Sequence of chain 1.H:
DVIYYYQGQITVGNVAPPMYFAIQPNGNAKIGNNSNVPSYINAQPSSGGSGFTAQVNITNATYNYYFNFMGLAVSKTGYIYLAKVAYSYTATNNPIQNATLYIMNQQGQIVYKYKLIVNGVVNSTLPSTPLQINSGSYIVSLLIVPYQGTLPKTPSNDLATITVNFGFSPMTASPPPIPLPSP

Binding-site contacts:
Ligand atom C1 contacts residue ASN80 of chain 1.G at 1.4 Å.
Ligand atom C2 contacts residue GLN78 of chain 1.G at 3.4 Å.
Ligand atom O7 contacts residue GLN78 of chain 1.G at 3.1 Å (h-bond).
Ligand atom O4 contacts residue GLN78 of chain 1.G at 3.8 Å.
Ligand atom C1 contacts residue GLN78 of chain 1.G at 3.3 Å.
Ligand atom O7 contacts residue ASN80 of chain 1.G at 3.6 Å (h-bond).
Ligand atom C1 contacts residue VAL38 of chain 1.H at 4.2 Å (hydrophobic).
Ligand atom C7 contacts residue GLN78 of chain 1.G at 3.2 Å.
Ligand atom C3 contacts residue SER62 of chain 1.G at 4.0 Å.
Ligand atom O5 contacts residue VAL38 of chain 1.H at 3.6 Å.
Ligand atom C8 contacts residue ASN180 of chain 1.G at 4.0 Å.
Ligand atom C8 contacts residue TYR63 of chain 1.G at 4.1 Å (hydrophobic).
Ligand atom O3 contacts residue ASN80 of chain 1.G at 3.8 Å.
Ligand atom C7 contacts residue ASN80 of chain 1.G at 3.7 Å.
Ligand atom O6 contacts residue VAL38 of chain 1.H at 3.9 Å.
Ligand atom O6 contacts residue PRO178 of chain 1.G at 4.0 Å.
Ligand atom O7 contacts residue VAL79 of chain 1.G at 4.2 Å.
Ligand atom C3 contacts residue ASN80 of chain 1.G at 3.6 Å.
Ligand atom O5 contacts residue ASN80 of chain 1.G at 2.3 Å (h-bond).
Ligand atom C7 contacts residue TYR63 of chain 1.G at 4.1 Å (hydrophobic).
Ligand atom O5 contacts residue GLN78 of chain 1.G at 4.2 Å.
Ligand atom O7 contacts residue ASN65 of chain 1.G at 3.9 Å.
Ligand atom C6 contacts residue SER179 of chain 1.G at 4.1 Å.
Ligand atom C1 contacts residue SER62 of chain 1.G at 4.1 Å.
Ligand atom C5 contacts residue GLN78 of chain 1.G at 4.0 Å.
Ligand atom C4 contacts residue ASN80 of chain 1.G at 4.2 Å.
Ligand atom O7 contacts residue ILE64 of chain 1.G at 3.7 Å.
Ligand atom C8 contacts residue ILE64 of chain 1.G at 3.7 Å (hydrophobic).
Ligand atom C7 contacts residue ILE64 of chain 1.G at 4.2 Å (hydrophobic).
Ligand atom C4 contacts residue GLN78 of chain 1.G at 4.2 Å.
Ligand atom O5 contacts residue ASN37 of chain 1.H at 4.2 Å.
Ligand atom O7 contacts residue TYR63 of chain 1.G at 3.4 Å (h-bond).
Ligand atom C8 contacts residue ASN65 of chain 1.G at 3.6 Å.
Ligand atom C2 contacts residue ASN80 of chain 1.G at 2.4 Å.
Ligand atom O3 contacts residue SER62 of chain 1.G at 3.0 Å (h-bond).
Ligand atom C8 contacts residue PRO61 of chain 1.G at 4.1 Å (hydrophobic).
Ligand atom N2 contacts residue GLN78 of chain 1.G at 2.6 Å (h-bond).
Ligand atom C2 contacts residue SER62 of chain 1.G at 3.5 Å.
Ligand atom N2 contacts residue ASN80 of chain 1.G at 3.3 Å (h-bond).
Ligand atom C5 contacts residue ASN80 of chain 1.G at 3.5 Å.

A small-molecule ligand and the protein it binds are described below.
Small molecule (SMILES): CC(=O)N[C@H]1[C@H](O[C@H]2[C@H](O)[C@@H](NC(C)=O)CO[C@@H]2CO)O[C@H](CO)[C@@H](O[C@H]2O[C@H](CO)[C@@H](O)[C@H](O)[C@@H]2O)[C@@H]1O[C@@H]1O[C@H](CS(=O)(=O)O)[C@@H](O)[C@H](O)[C@H]1O

Sequence of chain 1.G:
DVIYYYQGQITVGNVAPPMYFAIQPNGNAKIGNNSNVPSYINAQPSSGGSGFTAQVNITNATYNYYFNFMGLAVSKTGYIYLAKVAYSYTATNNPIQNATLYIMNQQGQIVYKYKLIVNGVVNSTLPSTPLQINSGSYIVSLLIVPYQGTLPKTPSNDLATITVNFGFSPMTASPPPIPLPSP